Sequence of chain 1.B:
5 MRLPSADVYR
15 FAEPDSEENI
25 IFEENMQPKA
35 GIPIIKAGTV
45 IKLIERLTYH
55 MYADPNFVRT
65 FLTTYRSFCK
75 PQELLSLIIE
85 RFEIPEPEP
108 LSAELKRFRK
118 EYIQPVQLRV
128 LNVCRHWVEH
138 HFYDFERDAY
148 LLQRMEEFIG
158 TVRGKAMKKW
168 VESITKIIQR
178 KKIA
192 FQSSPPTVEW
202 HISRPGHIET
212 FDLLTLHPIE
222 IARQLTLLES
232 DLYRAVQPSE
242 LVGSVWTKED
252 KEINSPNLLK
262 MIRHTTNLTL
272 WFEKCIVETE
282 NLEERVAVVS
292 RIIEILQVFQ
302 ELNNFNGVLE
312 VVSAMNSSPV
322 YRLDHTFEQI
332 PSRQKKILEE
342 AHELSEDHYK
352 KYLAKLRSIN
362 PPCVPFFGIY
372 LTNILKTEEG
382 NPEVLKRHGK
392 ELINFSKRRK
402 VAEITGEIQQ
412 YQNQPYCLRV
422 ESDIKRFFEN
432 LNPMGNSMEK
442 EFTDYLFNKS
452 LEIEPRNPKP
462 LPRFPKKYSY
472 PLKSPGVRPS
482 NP

Sequence of chain 1.A:
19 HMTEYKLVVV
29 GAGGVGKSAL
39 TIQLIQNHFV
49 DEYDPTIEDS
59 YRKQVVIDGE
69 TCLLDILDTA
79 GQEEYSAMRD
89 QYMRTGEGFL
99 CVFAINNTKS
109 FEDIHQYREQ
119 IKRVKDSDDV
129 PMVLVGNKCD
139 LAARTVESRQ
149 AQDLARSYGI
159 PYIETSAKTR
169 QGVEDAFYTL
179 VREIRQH

Binding-site contacts:
Ligand atom C7 contacts residue TYR90 of chain 1.A at 4.2 Å (hydrophobic).
Ligand atom C1 contacts residue VAL26 of chain 1.A at 3.9 Å (hydrophobic).
Ligand atom O1 contacts residue GLU347 of chain 1.B at 3.5 Å.
Ligand atom C contacts residue LYS24 of chain 1.A at 3.8 Å.
Ligand atom C9 contacts residue SER346 of chain 1.B at 3.3 Å.
Ligand atom C1 contacts residue LEU75 of chain 1.A at 3.8 Å (hydrophobic).
Ligand atom O contacts residue THR93 of chain 1.A at 3.2 Å.
Ligand atom C4 contacts residue HIS349 of chain 1.B at 4.0 Å.
Ligand atom N contacts residue ASP73 of chain 1.A at 2.9 Å (salt-bridge).
Ligand atom N contacts residue LEU75 of chain 1.A at 3.6 Å.
Ligand atom C contacts residue ASP73 of chain 1.A at 4.2 Å.
Ligand atom C6 contacts residue SER346 of chain 1.B at 4.0 Å.
Ligand atom O2 contacts residue GLU347 of chain 1.B at 4.0 Å.
Ligand atom C contacts residue LEU25 of chain 1.A at 4.1 Å (hydrophobic).
Ligand atom C2 contacts residue LEU75 of chain 1.A at 4.1 Å (hydrophobic).
Ligand atom O2 contacts residue SER346 of chain 1.B at 3.7 Å.
Ligand atom C9 contacts residue HIS349 of chain 1.B at 4.0 Å.
Ligand atom C10 contacts residue ASP348 of chain 1.B at 4.1 Å.
Ligand atom C10 contacts residue HIS349 of chain 1.B at 3.6 Å.
Ligand atom C9 contacts residue LEU75 of chain 1.A at 3.9 Å (hydrophobic).
Ligand atom C9 contacts residue TYR350 of chain 1.B at 4.0 Å (hydrophobic).
Ligand atom C8 contacts residue TYR350 of chain 1.B at 3.6 Å (hydrophobic).
Ligand atom O1 contacts residue ASP348 of chain 1.B at 3.1 Å (salt-bridge).
Ligand atom C10 contacts residue LEU75 of chain 1.A at 4.2 Å (hydrophobic).
Ligand atom O2 contacts residue ASP348 of chain 1.B at 3.4 Å (salt-bridge).
Ligand atom C1 contacts residue LYS24 of chain 1.A at 4.2 Å.
Ligand atom C5 contacts residue LYS24 of chain 1.A at 4.0 Å.
Ligand atom N contacts residue LEU25 of chain 1.A at 3.1 Å (h-bond).
Ligand atom C contacts residue LEU75 of chain 1.A at 3.7 Å (hydrophobic).
Ligand atom C3 contacts residue THR93 of chain 1.A at 4.0 Å.
Ligand atom C10 contacts residue SER346 of chain 1.B at 3.4 Å.
Ligand atom N contacts residue ILE74 of chain 1.A at 4.2 Å.
Ligand atom C5 contacts residue ASP73 of chain 1.A at 3.7 Å.
Ligand atom C8 contacts residue SER346 of chain 1.B at 3.7 Å.
Ligand atom N1 contacts residue SER346 of chain 1.B at 3.9 Å.
Ligand atom N contacts residue LYS24 of chain 1.A at 3.5 Å.
Ligand atom C5 contacts residue HIS349 of chain 1.B at 3.5 Å.
Ligand atom C2 contacts residue THR93 of chain 1.A at 3.8 Å.
Ligand atom O2 contacts residue HIS349 of chain 1.B at 2.7 Å (h-bond).
Ligand atom S contacts residue THR93 of chain 1.A at 4.0 Å.

This protein binds this small molecule.
Small molecule (SMILES): Nc1ccc(S(=O)(=O)N2CCCCC2=O)cc1